Sequence of chain 1.D:
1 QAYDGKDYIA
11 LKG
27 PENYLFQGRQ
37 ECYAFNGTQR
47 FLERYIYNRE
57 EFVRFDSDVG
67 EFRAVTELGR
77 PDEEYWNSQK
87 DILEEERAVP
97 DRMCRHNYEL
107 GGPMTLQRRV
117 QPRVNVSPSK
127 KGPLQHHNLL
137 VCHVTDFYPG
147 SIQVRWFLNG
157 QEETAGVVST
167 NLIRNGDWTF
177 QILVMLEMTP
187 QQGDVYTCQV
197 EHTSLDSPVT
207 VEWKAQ

The protein below binds the small molecule below.
Small molecule (SMILES): CC(=O)N[C@H]1[C@H](O[C@H]2[C@H](O[C@@H]3O[C@H](CO)[C@@H](O)[C@H](O)[C@H]3NC(C)=O)[C@@H](CO)OC[C@@H]2NC(C)=O)O[C@H](CO)[C@@H](O)[C@@H]1O

Binding-site contacts:
Ligand atom C7 contacts residue PHE41 of chain 1.D at 4.3 Å (hydrophobic).
Ligand atom O7 contacts residue PHE41 of chain 1.D at 4.0 Å.
Ligand atom C4 contacts residue ASN42 of chain 1.D at 4.1 Å.
Ligand atom C8 contacts residue ASN42 of chain 1.D at 4.4 Å.
Ligand atom O5 contacts residue ASN42 of chain 1.D at 2.3 Å (h-bond).
Ligand atom C3 contacts residue ASN42 of chain 1.D at 3.7 Å.
Ligand atom C8 contacts residue PHE41 of chain 1.D at 4.1 Å (hydrophobic).
Ligand atom C5 contacts residue ASN42 of chain 1.D at 3.6 Å.
Ligand atom C1 contacts residue ASN42 of chain 1.D at 1.4 Å.
Ligand atom C2 contacts residue ASN42 of chain 1.D at 2.4 Å.
Ligand atom N2 contacts residue ASN42 of chain 1.D at 2.8 Å (h-bond).
Ligand atom O7 contacts residue ASN42 of chain 1.D at 3.5 Å (h-bond).
Ligand atom C7 contacts residue ASN42 of chain 1.D at 3.3 Å.